A small-molecule ligand and the protein it binds are described below.
Small molecule (SMILES): N[C@@H](Cc1c[nH]c2ccccc12)C(=O)O

Sequence of chain 1.A:
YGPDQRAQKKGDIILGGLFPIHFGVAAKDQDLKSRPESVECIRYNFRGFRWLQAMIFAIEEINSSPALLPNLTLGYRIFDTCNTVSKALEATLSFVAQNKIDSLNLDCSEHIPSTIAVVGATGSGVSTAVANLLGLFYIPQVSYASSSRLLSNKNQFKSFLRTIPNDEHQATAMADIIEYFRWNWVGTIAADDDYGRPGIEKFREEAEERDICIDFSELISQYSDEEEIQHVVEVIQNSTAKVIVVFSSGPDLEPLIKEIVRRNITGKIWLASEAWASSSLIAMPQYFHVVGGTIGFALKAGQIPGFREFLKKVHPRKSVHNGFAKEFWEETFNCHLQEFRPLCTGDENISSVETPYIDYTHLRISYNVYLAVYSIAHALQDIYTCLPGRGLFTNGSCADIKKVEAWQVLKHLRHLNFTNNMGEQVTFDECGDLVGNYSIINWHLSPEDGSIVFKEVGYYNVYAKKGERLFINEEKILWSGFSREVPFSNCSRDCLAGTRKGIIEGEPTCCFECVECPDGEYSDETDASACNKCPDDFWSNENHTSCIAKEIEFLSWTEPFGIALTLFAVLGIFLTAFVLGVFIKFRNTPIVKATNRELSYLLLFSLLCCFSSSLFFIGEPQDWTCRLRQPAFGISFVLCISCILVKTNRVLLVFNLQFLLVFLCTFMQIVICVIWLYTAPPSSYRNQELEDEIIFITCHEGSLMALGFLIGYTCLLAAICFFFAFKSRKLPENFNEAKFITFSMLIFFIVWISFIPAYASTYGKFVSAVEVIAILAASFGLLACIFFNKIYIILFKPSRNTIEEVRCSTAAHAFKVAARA

Binding-site contacts:
Ligand atom O contacts residue GLY154 of chain 1.A at 3.6 Å.
Ligand atom O contacts residue TYR226 of chain 1.A at 3.7 Å.
Ligand atom OXT contacts residue TYR226 of chain 1.A at 3.7 Å.
Ligand atom NE1 contacts residue GLU305 of chain 1.A at 3.5 Å (salt-bridge).
Ligand atom OXT contacts residue THR153 of chain 1.A at 4.0 Å.
Ligand atom CH2 contacts residue ARG74 of chain 1.A at 3.6 Å.
Ligand atom OXT contacts residue ALA176 of chain 1.A at 3.9 Å.
Ligand atom CA contacts residue ALA176 of chain 1.A at 3.7 Å (hydrophobic).
Ligand atom OXT contacts residue SER177 of chain 1.A at 3.5 Å.
Ligand atom CD2 contacts residue THR153 of chain 1.A at 4.2 Å.
Ligand atom NE1 contacts residue ILE424 of chain 1.A at 4.0 Å.
Ligand atom O contacts residue THR153 of chain 1.A at 4.2 Å.
Ligand atom C contacts residue SER155 of chain 1.A at 3.4 Å.
Ligand atom CG contacts residue ALA176 of chain 1.A at 3.9 Å (hydrophobic).
Ligand atom OXT contacts residue SER178 of chain 1.A at 3.4 Å (h-bond).
Ligand atom CZ3 contacts residue ALA306 of chain 1.A at 4.3 Å (hydrophobic).
Ligand atom CD1 contacts residue ALA176 of chain 1.A at 3.7 Å (hydrophobic).
Ligand atom CB contacts residue ALA176 of chain 1.A at 3.5 Å (hydrophobic).
Ligand atom CH2 contacts residue ALA306 of chain 1.A at 3.8 Å (hydrophobic).
Ligand atom C contacts residue GLY154 of chain 1.A at 4.2 Å.
Ligand atom CZ2 contacts residue ARG74 of chain 1.A at 3.6 Å.
Ligand atom C contacts residue THR153 of chain 1.A at 4.0 Å.
Ligand atom N contacts residue SER178 of chain 1.A at 3.1 Å (h-bond).
Ligand atom CB contacts residue THR153 of chain 1.A at 3.6 Å.
Ligand atom CH2 contacts residue TRP78 of chain 1.A at 4.2 Å (hydrophobic).
Ligand atom NE1 contacts residue ALA306 of chain 1.A at 4.1 Å.
Ligand atom C contacts residue TYR226 of chain 1.A at 3.7 Å (hydrophobic).
Ligand atom O contacts residue SER155 of chain 1.A at 3.4 Å (h-bond).
Ligand atom CE2 contacts residue ALA306 of chain 1.A at 4.0 Å (hydrophobic).
Ligand atom C contacts residue ALA176 of chain 1.A at 4.2 Å (hydrophobic).
Ligand atom CZ2 contacts residue TRP78 of chain 1.A at 4.3 Å (hydrophobic).
Ligand atom CZ2 contacts residue ALA306 of chain 1.A at 3.8 Å (hydrophobic).
Ligand atom N contacts residue TYR226 of chain 1.A at 3.6 Å.
Ligand atom CD2 contacts residue ALA306 of chain 1.A at 4.1 Å (hydrophobic).
Ligand atom N contacts residue ALA176 of chain 1.A at 3.0 Å (h-bond).
Ligand atom OXT contacts residue SER155 of chain 1.A at 2.4 Å (h-bond).
Ligand atom CA contacts residue TYR226 of chain 1.A at 4.0 Å (hydrophobic).
Ligand atom CE3 contacts residue THR153 of chain 1.A at 3.8 Å.
Ligand atom CG contacts residue ALA306 of chain 1.A at 4.2 Å (hydrophobic).
Ligand atom CD1 contacts residue GLU305 of chain 1.A at 3.5 Å.